Binding-site contacts:
Ligand atom C3 contacts residue VAL8 of chain 1.B at 4.3 Å (hydrophobic).
Ligand atom C3 contacts residue ILE173 of chain 1.A at 4.1 Å (hydrophobic).
Ligand atom C contacts residue VAL8 of chain 1.B at 4.1 Å (hydrophobic).
Ligand atom O contacts residue ILE224 of chain 1.A at 3.9 Å.
Ligand atom C contacts residue ILE224 of chain 1.A at 4.1 Å (hydrophobic).
Ligand atom C7 contacts residue VAL8 of chain 1.B at 4.2 Å (hydrophobic).
Ligand atom C8 contacts residue ILE224 of chain 1.A at 4.2 Å (hydrophobic).
Ligand atom S contacts residue CYS47 of chain 1.A at 2.1 Å (h-bond).
Ligand atom C4 contacts residue PRO172 of chain 1.A at 3.8 Å (hydrophobic).
Ligand atom C4 contacts residue LYS127 of chain 1.A at 4.1 Å.
Ligand atom C2 contacts residue PRO172 of chain 1.A at 4.5 Å (hydrophobic).
Ligand atom C4 contacts residue ILE173 of chain 1.A at 3.9 Å (hydrophobic).
Ligand atom O contacts residue PRO172 of chain 1.A at 4.3 Å.
Ligand atom C3 contacts residue ILE224 of chain 1.A at 4.2 Å (hydrophobic).
Ligand atom C6 contacts residue VAL8 of chain 1.B at 3.6 Å (hydrophobic).
Ligand atom C10 contacts residue CYS47 of chain 1.A at 3.6 Å (hydrophobic).
Ligand atom S contacts residue SER50 of chain 1.A at 3.9 Å.
Ligand atom S contacts residue PHE124 of chain 1.A at 3.9 Å.
Ligand atom C3 contacts residue PRO172 of chain 1.A at 3.3 Å (hydrophobic).
Ligand atom C11 contacts residue VAL51 of chain 1.A at 4.1 Å (hydrophobic).
Ligand atom C2 contacts residue VAL8 of chain 1.B at 4.4 Å (hydrophobic).
Ligand atom N contacts residue CYS47 of chain 1.A at 4.5 Å.
Ligand atom C8 contacts residue LEU223 of chain 1.A at 4.4 Å (hydrophobic).
Ligand atom C11 contacts residue CYS47 of chain 1.A at 3.2 Å (hydrophobic).
Ligand atom C5 contacts residue VAL8 of chain 1.B at 4.1 Å (hydrophobic).
Ligand atom C2 contacts residue ILE224 of chain 1.A at 4.4 Å (hydrophobic).
Ligand atom C1 contacts residue ILE224 of chain 1.A at 4.3 Å (hydrophobic).
Ligand atom C4 contacts residue VAL8 of chain 1.B at 4.1 Å (hydrophobic).
Ligand atom C5 contacts residue PHE124 of chain 1.A at 4.1 Å (hydrophobic).
Ligand atom C6 contacts residue PHE124 of chain 1.A at 4.3 Å (hydrophobic).
Ligand atom C5 contacts residue LYS127 of chain 1.A at 3.7 Å.
Ligand atom C4 contacts residue GLY176 of chain 1.A at 4.3 Å.

Sequence of chain 1.A:
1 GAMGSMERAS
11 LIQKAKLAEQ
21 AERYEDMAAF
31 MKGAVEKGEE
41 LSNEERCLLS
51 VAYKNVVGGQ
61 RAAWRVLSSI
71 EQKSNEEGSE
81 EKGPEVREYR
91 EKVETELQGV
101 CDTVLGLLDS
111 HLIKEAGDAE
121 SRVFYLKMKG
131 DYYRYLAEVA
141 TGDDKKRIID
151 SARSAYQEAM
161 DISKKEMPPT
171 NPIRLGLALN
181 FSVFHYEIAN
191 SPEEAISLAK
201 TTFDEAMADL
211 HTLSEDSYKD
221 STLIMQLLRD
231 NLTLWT

The protein below binds the small molecule below.
Small molecule (SMILES): CC(C)(Oc1ccccc1)C(=O)NCCS

Sequence of chain 1.B:
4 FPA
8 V